This protein binds this small molecule.
Small molecule (SMILES): CC(=O)N[C@@H]1[C@@H](O)[C@H](O)[C@@H](CO)O[C@H]1O

Sequence of chain 3.A:
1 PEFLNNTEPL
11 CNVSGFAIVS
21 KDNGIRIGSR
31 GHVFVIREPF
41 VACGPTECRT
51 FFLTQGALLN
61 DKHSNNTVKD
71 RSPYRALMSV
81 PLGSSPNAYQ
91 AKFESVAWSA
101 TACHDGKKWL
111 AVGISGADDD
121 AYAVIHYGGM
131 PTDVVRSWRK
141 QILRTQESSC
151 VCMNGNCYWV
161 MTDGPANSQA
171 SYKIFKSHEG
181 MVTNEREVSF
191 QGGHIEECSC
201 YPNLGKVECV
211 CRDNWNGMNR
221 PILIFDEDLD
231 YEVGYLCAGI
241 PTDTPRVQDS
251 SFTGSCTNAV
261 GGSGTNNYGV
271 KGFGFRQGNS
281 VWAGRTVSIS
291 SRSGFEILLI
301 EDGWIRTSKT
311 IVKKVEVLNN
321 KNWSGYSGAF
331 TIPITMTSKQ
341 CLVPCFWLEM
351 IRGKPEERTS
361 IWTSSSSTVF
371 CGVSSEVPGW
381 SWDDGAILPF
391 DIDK

Binding-site contacts:
Ligand atom C8 contacts residue ILE361 of chain 3.A at 3.9 Å (hydrophobic).
Ligand atom C7 contacts residue ASN65 of chain 3.A at 3.3 Å.
Ligand atom C7 contacts residue ILE361 of chain 3.A at 4.2 Å (hydrophobic).
Ligand atom C3 contacts residue ASN65 of chain 3.A at 3.7 Å.
Ligand atom C5 contacts residue ASN65 of chain 3.A at 3.6 Å.
Ligand atom C4 contacts residue ASN65 of chain 3.A at 4.1 Å.
Ligand atom C8 contacts residue ASN65 of chain 3.A at 4.4 Å.
Ligand atom N2 contacts residue ILE361 of chain 3.A at 3.9 Å.
Ligand atom N2 contacts residue ASN65 of chain 3.A at 2.8 Å (h-bond).
Ligand atom O7 contacts residue LYS62 of chain 3.A at 4.3 Å.
Ligand atom C8 contacts residue ILE392 of chain 3.A at 4.0 Å (hydrophobic).
Ligand atom C1 contacts residue ASN65 of chain 3.A at 1.4 Å.
Ligand atom O5 contacts residue ASN65 of chain 3.A at 2.4 Å (h-bond).
Ligand atom C8 contacts residue LYS62 of chain 3.A at 4.2 Å.
Ligand atom O7 contacts residue ASN65 of chain 3.A at 3.3 Å (h-bond).
Ligand atom C2 contacts residue ASN65 of chain 3.A at 2.3 Å.